This protein binds this small molecule.
Small molecule (SMILES): NC1=CCC=NC1=O

Sequence of chain 1.A:
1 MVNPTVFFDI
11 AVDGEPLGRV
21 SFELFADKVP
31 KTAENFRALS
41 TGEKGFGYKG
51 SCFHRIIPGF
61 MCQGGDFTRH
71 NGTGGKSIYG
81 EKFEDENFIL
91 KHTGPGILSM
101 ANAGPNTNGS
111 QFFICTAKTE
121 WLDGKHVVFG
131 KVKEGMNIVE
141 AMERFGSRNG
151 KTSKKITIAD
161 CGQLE

Binding-site contacts:
Ligand atom C3 contacts residue PHE113 of chain 1.A at 3.7 Å (hydrophobic).
Ligand atom C1 contacts residue LEU122 of chain 1.A at 4.0 Å (hydrophobic).
Ligand atom C2 contacts residue PHE113 of chain 1.A at 3.6 Å (hydrophobic).
Ligand atom C3 contacts residue MET61 of chain 1.A at 3.8 Å (hydrophobic).
Ligand atom C4 contacts residue MET61 of chain 1.A at 4.4 Å (hydrophobic).
Ligand atom O contacts residue MET61 of chain 1.A at 4.3 Å.
Ligand atom C2 contacts residue HIS126 of chain 1.A at 4.2 Å.
Ligand atom C contacts residue PHE60 of chain 1.A at 3.9 Å (hydrophobic).
Ligand atom C2 contacts residue LEU122 of chain 1.A at 4.1 Å (hydrophobic).
Ligand atom N1 contacts residue MET61 of chain 1.A at 3.6 Å (h-bond).
Ligand atom C4 contacts residue GLN63 of chain 1.A at 4.1 Å.
Ligand atom C1 contacts residue HIS126 of chain 1.A at 4.1 Å.
Ligand atom N contacts residue PHE60 of chain 1.A at 4.1 Å.
Ligand atom C1 contacts residue PHE60 of chain 1.A at 4.1 Å (hydrophobic).
Ligand atom C4 contacts residue ARG55 of chain 1.A at 3.3 Å.
Ligand atom N1 contacts residue ARG55 of chain 1.A at 3.8 Å.
Ligand atom O contacts residue ARG55 of chain 1.A at 2.2 Å (salt-bridge).
Ligand atom C3 contacts residue GLN63 of chain 1.A at 3.7 Å.
Ligand atom O contacts residue PHE60 of chain 1.A at 4.1 Å.
Ligand atom C4 contacts residue PHE60 of chain 1.A at 4.0 Å (hydrophobic).
Ligand atom O contacts residue GLN63 of chain 1.A at 4.3 Å.
Ligand atom N1 contacts residue GLN63 of chain 1.A at 3.2 Å (h-bond).